Binding-site contacts:
Ligand atom C8 contacts residue TYR62 of chain 1.J at 3.5 Å (hydrophobic).
Ligand atom C5 contacts residue PHE49 of chain 1.I at 3.8 Å (hydrophobic).
Ligand atom C contacts residue PHE82 of chain 1.I at 3.8 Å (hydrophobic).
Ligand atom N contacts residue SER60 of chain 1.J at 3.7 Å.
Ligand atom CZ contacts residue LEU114 of chain 1.J at 3.8 Å (hydrophobic).
Ligand atom CD contacts residue TYR112 of chain 1.J at 3.7 Å (hydrophobic).
Ligand atom F2 contacts residue THR79 of chain 1.I at 3.6 Å.
Ligand atom CE contacts residue ASP26 of chain 1.J at 3.1 Å.
Ligand atom O2 contacts residue LEU48 of chain 1.I at 3.3 Å.
Ligand atom F2 contacts residue PHE82 of chain 1.I at 3.4 Å.
Ligand atom F2 contacts residue LEU114 of chain 1.J at 3.5 Å.
Ligand atom O contacts residue ILE90 of chain 1.J at 3.6 Å.
Ligand atom C4 contacts residue ASP26 of chain 1.J at 3.5 Å.
Ligand atom CD1 contacts residue LEU48 of chain 1.I at 3.5 Å (hydrophobic).
Ligand atom CG contacts residue TYR112 of chain 1.J at 3.6 Å (hydrophobic).
Ligand atom CD1 contacts residue TYR62 of chain 1.J at 3.6 Å (hydrophobic).
Ligand atom CD contacts residue TYR62 of chain 1.J at 3.7 Å (hydrophobic).
Ligand atom O contacts residue PHE82 of chain 1.I at 3.6 Å.
Ligand atom CE contacts residue LEU189 of chain 1.J at 3.5 Å (hydrophobic).
Ligand atom CE1 contacts residue ILE92 of chain 1.J at 3.7 Å (hydrophobic).
Ligand atom O contacts residue PHE82 of chain 1.I at 3.6 Å.
Ligand atom F1 contacts residue TYR62 of chain 1.J at 3.7 Å.
Ligand atom F1 contacts residue ILE92 of chain 1.J at 3.3 Å.
Ligand atom O contacts residue LYS110 of chain 1.J at 3.2 Å (salt-bridge).
Ligand atom C4 contacts residue ARG22 of chain 1.J at 3.4 Å.
Ligand atom F2 contacts residue ASP78 of chain 1.I at 3.7 Å.
Ligand atom F1 contacts residue LEU48 of chain 1.I at 3.2 Å.
Ligand atom CE1 contacts residue LEU48 of chain 1.I at 3.3 Å (hydrophobic).
Ligand atom C7 contacts residue LEU48 of chain 1.I at 3.5 Å (hydrophobic).
Ligand atom C contacts residue SER60 of chain 1.J at 3.5 Å.
Ligand atom CZ contacts residue THR79 of chain 1.I at 3.5 Å.
Ligand atom O contacts residue SER60 of chain 1.J at 3.6 Å (h-bond).
Ligand atom C9 contacts residue TYR62 of chain 1.J at 3.5 Å (hydrophobic).
Ligand atom F1 contacts residue VAL44 of chain 1.I at 3.0 Å.
Ligand atom C8 contacts residue ILE28 of chain 1.J at 3.7 Å (hydrophobic).
Ligand atom CE2 contacts residue LEU114 of chain 1.J at 3.8 Å (hydrophobic).
Ligand atom CB contacts residue ILE90 of chain 1.J at 3.6 Å (hydrophobic).
Ligand atom O contacts residue TYR62 of chain 1.J at 3.0 Å (h-bond).
Ligand atom CB contacts residue TYR112 of chain 1.J at 3.8 Å (hydrophobic).
Ligand atom N contacts residue TYR62 of chain 1.J at 2.8 Å (h-bond).

Sequence of chain 1.I:
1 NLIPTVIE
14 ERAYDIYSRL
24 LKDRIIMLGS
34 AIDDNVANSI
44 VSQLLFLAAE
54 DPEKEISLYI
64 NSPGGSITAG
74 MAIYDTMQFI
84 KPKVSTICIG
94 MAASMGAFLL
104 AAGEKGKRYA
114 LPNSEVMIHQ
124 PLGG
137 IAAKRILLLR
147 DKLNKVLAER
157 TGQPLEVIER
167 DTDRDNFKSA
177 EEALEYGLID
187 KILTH

Sequence of chain 1.J:
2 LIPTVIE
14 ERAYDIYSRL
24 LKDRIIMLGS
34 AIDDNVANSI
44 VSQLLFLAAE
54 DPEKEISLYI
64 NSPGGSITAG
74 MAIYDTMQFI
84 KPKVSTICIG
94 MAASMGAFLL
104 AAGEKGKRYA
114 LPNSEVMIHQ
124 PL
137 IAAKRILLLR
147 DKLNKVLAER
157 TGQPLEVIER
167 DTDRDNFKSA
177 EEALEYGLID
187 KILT

The protein below binds the small molecule below.
Small molecule (SMILES): C[C@@H]1C[C@H]2C(=O)OC[C@H](NC(=O)[C@H](Cc3cc(F)cc(F)c3)NC(=O)CCC3CCCCC3)C(=O)N3CCC[C@H]3C(=O)N3CCC=C[C@H]3C(=O)N[C@@H](C)C(=O)N2C1